Sequence of chain 45.A:
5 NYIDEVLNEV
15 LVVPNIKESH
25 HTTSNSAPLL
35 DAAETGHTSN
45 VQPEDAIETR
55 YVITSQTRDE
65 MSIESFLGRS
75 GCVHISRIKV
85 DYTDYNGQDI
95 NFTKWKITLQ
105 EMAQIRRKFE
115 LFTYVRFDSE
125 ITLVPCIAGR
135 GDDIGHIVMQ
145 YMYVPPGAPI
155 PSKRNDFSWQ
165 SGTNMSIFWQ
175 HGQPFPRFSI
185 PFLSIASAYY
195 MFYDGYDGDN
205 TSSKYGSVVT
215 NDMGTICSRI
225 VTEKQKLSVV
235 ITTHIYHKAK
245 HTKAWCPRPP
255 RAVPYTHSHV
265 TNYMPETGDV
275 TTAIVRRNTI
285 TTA

The small molecule below binds the protein below.
Small molecule (SMILES): Cc1cc(CCCOc2c(Cl)cc(C3=NCCO3)cc2Cl)on1

Binding-site contacts:
Ligand atom C4A contacts residue MET146 of chain 45.A at 4.0 Å (hydrophobic).
Ligand atom O1B contacts residue ILE125 of chain 45.A at 4.1 Å.
Ligand atom C4B contacts residue ILE125 of chain 45.A at 4.0 Å (hydrophobic).
Ligand atom C2C contacts residue ILE101 of chain 45.A at 4.2 Å (hydrophobic).
Ligand atom CL2 contacts residue ILE184 of chain 45.A at 4.2 Å.
Ligand atom N2 contacts residue ASN215 of chain 45.A at 4.0 Å.
Ligand atom C31 contacts residue LEU103 of chain 45.A at 4.1 Å (hydrophobic).
Ligand atom C2B contacts residue ILE184 of chain 45.A at 4.1 Å (hydrophobic).
Ligand atom N3A contacts residue PHE182 of chain 45.A at 4.1 Å.
Ligand atom C5B contacts residue ILE125 of chain 45.A at 3.5 Å (hydrophobic).
Ligand atom C1B contacts residue ILE125 of chain 45.A at 3.6 Å (hydrophobic).
Ligand atom C3B contacts residue TYR147 of chain 45.A at 3.3 Å (hydrophobic).
Ligand atom C2B contacts residue TYR147 of chain 45.A at 3.4 Å (hydrophobic).
Ligand atom C5 contacts residue MET217 of chain 45.A at 3.8 Å (hydrophobic).
Ligand atom C3C contacts residue ILE101 of chain 45.A at 3.8 Å (hydrophobic).
Ligand atom CL2 contacts residue TYR147 of chain 45.A at 2.4 Å.
Ligand atom CL1 contacts residue ILE125 of chain 45.A at 3.7 Å.
Ligand atom C2A contacts residue PHE182 of chain 45.A at 4.1 Å (hydrophobic).
Ligand atom N3A contacts residue TYR147 of chain 45.A at 4.1 Å.
Ligand atom O1A contacts residue ILE239 of chain 45.A at 4.3 Å.
Ligand atom C2C contacts residue MET217 of chain 45.A at 3.9 Å (hydrophobic).
Ligand atom C3B contacts residue ILE125 of chain 45.A at 4.3 Å (hydrophobic).
Ligand atom C5B contacts residue ILE220 of chain 45.A at 4.3 Å (hydrophobic).
Ligand atom O1A contacts residue LEU127 of chain 45.A at 4.1 Å.
Ligand atom C2B contacts residue ILE125 of chain 45.A at 4.1 Å (hydrophobic).
Ligand atom O1 contacts residue MET217 of chain 45.A at 2.7 Å (h-bond).
Ligand atom C4 contacts residue LEU103 of chain 45.A at 3.6 Å (hydrophobic).
Ligand atom C3 contacts residue MET217 of chain 45.A at 4.2 Å (hydrophobic).
Ligand atom N2 contacts residue MET217 of chain 45.A at 3.1 Å (h-bond).
Ligand atom C3 contacts residue LEU103 of chain 45.A at 4.3 Å (hydrophobic).
Ligand atom N3A contacts residue ILE220 of chain 45.A at 4.3 Å.
Ligand atom CL1 contacts residue ILE239 of chain 45.A at 4.0 Å.
Ligand atom C31 contacts residue MET195 of chain 45.A at 3.9 Å (hydrophobic).
Ligand atom C2A contacts residue ILE220 of chain 45.A at 4.1 Å (hydrophobic).
Ligand atom CL2 contacts residue LEU187 of chain 45.A at 3.9 Å.
Ligand atom C6B contacts residue ILE125 of chain 45.A at 3.3 Å (hydrophobic).
Ligand atom C5A contacts residue TYR145 of chain 45.A at 3.7 Å (hydrophobic).
Ligand atom C4B contacts residue ILE220 of chain 45.A at 4.2 Å (hydrophobic).
Ligand atom C5A contacts residue LEU127 of chain 45.A at 3.8 Å (hydrophobic).
Ligand atom C4A contacts residue TYR145 of chain 45.A at 3.7 Å (hydrophobic).